Sequence of chain 1.D:
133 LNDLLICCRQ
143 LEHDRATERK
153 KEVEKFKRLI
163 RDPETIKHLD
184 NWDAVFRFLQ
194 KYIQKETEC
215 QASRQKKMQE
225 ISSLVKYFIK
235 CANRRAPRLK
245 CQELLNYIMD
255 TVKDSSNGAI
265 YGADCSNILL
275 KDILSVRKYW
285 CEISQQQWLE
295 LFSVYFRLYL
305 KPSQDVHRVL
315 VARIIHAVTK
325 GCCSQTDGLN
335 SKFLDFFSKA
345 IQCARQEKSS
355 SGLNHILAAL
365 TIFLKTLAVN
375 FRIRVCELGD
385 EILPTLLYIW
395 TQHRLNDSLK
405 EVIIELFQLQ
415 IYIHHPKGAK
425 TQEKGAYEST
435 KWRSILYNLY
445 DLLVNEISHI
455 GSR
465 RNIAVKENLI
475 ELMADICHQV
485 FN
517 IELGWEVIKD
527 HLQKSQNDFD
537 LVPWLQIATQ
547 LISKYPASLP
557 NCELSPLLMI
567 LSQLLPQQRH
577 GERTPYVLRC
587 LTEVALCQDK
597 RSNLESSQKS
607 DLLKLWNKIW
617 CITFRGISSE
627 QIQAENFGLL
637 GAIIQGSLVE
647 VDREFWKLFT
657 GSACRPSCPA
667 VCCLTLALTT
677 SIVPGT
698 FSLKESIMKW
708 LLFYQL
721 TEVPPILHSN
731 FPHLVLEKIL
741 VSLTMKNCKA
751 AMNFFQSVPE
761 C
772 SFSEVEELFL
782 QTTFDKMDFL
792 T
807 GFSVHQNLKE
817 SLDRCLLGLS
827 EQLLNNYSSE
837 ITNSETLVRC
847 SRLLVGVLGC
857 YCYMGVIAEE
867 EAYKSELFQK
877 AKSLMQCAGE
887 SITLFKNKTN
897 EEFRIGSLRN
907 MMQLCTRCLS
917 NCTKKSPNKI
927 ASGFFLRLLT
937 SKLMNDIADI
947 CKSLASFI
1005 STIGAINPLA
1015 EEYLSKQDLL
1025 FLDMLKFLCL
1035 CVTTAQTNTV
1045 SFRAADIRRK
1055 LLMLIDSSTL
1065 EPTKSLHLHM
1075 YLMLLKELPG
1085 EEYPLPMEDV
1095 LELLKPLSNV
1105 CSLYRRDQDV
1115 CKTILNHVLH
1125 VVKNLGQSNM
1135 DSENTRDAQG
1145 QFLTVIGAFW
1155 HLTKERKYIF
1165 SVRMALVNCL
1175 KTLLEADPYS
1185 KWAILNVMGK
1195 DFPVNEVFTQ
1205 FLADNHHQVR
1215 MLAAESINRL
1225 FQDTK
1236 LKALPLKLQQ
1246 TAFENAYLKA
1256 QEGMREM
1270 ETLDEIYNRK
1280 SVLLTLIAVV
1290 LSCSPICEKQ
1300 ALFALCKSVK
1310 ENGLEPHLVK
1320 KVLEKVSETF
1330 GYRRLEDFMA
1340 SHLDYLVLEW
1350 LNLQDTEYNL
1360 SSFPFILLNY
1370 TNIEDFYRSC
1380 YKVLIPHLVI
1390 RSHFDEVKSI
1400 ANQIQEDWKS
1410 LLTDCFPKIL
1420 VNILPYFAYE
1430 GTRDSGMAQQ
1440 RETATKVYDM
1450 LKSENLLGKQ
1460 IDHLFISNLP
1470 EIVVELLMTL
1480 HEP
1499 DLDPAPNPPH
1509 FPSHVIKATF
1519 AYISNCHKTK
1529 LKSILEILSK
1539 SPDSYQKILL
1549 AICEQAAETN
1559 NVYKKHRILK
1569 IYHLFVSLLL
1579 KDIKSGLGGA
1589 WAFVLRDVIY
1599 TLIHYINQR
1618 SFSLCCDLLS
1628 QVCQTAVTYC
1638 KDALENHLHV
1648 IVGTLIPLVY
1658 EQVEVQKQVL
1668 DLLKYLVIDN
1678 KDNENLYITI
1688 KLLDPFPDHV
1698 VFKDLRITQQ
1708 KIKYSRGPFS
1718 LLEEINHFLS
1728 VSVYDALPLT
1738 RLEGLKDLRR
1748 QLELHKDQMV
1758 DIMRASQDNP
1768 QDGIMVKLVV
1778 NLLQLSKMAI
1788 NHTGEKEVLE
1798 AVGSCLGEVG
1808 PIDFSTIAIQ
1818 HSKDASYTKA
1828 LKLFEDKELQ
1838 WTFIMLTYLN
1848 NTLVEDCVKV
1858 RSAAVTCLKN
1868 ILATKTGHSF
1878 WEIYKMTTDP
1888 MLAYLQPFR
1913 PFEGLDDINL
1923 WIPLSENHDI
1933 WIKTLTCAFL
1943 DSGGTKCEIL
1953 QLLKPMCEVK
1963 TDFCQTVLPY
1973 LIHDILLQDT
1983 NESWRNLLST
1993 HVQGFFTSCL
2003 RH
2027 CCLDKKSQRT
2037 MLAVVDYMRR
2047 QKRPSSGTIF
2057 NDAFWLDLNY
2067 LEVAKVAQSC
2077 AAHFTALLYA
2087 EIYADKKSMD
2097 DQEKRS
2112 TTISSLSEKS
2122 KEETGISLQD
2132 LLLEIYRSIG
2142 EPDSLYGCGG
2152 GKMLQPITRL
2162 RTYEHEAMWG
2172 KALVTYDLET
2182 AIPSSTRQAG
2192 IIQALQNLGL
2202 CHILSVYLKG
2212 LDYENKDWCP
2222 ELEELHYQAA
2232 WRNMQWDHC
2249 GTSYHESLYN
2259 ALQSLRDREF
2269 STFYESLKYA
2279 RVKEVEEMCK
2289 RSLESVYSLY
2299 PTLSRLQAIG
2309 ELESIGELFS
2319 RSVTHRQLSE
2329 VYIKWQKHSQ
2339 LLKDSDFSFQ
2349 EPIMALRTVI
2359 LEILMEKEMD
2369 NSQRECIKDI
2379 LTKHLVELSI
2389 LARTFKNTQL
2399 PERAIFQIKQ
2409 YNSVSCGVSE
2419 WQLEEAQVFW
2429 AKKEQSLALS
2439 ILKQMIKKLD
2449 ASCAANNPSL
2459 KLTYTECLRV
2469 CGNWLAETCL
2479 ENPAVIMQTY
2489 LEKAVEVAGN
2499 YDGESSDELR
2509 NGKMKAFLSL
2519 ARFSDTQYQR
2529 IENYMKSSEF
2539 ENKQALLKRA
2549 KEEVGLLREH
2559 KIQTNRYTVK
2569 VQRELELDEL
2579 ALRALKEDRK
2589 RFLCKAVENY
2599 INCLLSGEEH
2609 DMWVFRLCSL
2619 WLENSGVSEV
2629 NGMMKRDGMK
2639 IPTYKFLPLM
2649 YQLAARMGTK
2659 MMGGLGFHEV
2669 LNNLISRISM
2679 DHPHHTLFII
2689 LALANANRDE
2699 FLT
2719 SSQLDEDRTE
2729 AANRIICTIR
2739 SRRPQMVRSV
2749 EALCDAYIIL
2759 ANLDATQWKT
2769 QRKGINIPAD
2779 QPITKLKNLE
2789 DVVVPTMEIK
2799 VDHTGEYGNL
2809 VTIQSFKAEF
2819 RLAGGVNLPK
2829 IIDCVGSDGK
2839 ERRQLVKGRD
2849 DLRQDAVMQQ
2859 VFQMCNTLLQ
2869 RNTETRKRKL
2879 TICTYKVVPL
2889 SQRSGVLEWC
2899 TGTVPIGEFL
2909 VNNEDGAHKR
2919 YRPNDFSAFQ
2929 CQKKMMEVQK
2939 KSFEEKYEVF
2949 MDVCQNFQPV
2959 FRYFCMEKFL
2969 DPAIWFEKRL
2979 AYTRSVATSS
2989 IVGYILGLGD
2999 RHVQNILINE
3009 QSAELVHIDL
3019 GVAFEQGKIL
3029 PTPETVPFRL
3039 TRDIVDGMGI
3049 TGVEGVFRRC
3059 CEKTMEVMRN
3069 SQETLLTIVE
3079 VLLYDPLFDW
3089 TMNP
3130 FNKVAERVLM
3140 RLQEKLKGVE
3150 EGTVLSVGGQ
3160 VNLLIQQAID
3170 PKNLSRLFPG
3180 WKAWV

Binding-site contacts:
Ligand atom PG contacts residue SER5 of chain 1.C at 3.5 Å.
Ligand atom C2 contacts residue TRP2897 of chain 1.D at 3.5 Å (hydrophobic).
Ligand atom C5 contacts residue ILE3016 of chain 1.D at 3.6 Å (hydrophobic).
Ligand atom O1A contacts residue ASP3017 of chain 1.D at 2.8 Å (salt-bridge).
Ligand atom N6 contacts residue ILE3016 of chain 1.D at 3.6 Å.
Ligand atom O1G contacts residue ASP3017 of chain 1.D at 3.2 Å (salt-bridge).
Ligand atom N3 contacts residue ILE3016 of chain 1.D at 3.8 Å.
Ligand atom O2' contacts residue GLN3002 of chain 1.D at 3.7 Å.
Ligand atom N7 contacts residue ILE3016 of chain 1.D at 3.8 Å.
Ligand atom O3A contacts residue LYS2845 of chain 1.D at 3.5 Å (salt-bridge).
Ligand atom O4' contacts residue ALA2821 of chain 1.D at 3.6 Å.
Ligand atom C8 contacts residue LEU2843 of chain 1.D at 3.8 Å (hydrophobic).
Ligand atom C6 contacts residue ILE3016 of chain 1.D at 3.5 Å (hydrophobic).
Ligand atom C4' contacts residue ALA2821 of chain 1.D at 3.5 Å (hydrophobic).
Ligand atom C4 contacts residue ILE3016 of chain 1.D at 3.4 Å (hydrophobic).
Ligand atom N1 contacts residue CYS2898 of chain 1.D at 3.4 Å (h-bond).
Ligand atom O2B contacts residue GLY2823 of chain 1.D at 3.7 Å.
Ligand atom N6 contacts residue CYS2898 of chain 1.D at 3.8 Å.
Ligand atom PA contacts residue ASP3017 of chain 1.D at 3.5 Å.
Ligand atom O2' contacts residue ILE3016 of chain 1.D at 3.4 Å.
Ligand atom O3G contacts residue SER5 of chain 1.C at 3.6 Å (h-bond).
Ligand atom PG contacts residue MG1 of chain 1.I at 3.1 Å.
Ligand atom N3 contacts residue TRP2897 of chain 1.D at 3.2 Å.
Ligand atom O1G contacts residue MG1 of chain 1.I at 3.1 Å.
Ligand atom N9 contacts residue ILE3016 of chain 1.D at 3.7 Å.
Ligand atom O1A contacts residue MG1 of chain 1.I at 2.1 Å.
Ligand atom O2G contacts residue SER5 of chain 1.C at 2.5 Å (h-bond).
Ligand atom N7 contacts residue LEU2843 of chain 1.D at 3.7 Å.
Ligand atom O3' contacts residue ALA2821 of chain 1.D at 3.8 Å.
Ligand atom C2 contacts residue LEU3005 of chain 1.D at 3.7 Å (hydrophobic).
Ligand atom O2A contacts residue LYS2845 of chain 1.D at 2.4 Å (salt-bridge).
Ligand atom O2B contacts residue GLY2822 of chain 1.D at 3.2 Å (h-bond).
Ligand atom PA contacts residue MG1 of chain 1.I at 3.5 Å.
Ligand atom C4 contacts residue TRP2897 of chain 1.D at 3.8 Å (hydrophobic).
Ligand atom O2A contacts residue ASP3017 of chain 1.D at 3.4 Å (salt-bridge).
Ligand atom C2' contacts residue ILE3016 of chain 1.D at 3.8 Å (hydrophobic).
Ligand atom PA contacts residue LYS2845 of chain 1.D at 3.5 Å.
Ligand atom N3B contacts residue MG1 of chain 1.I at 2.6 Å.
Ligand atom N6 contacts residue LEU2895 of chain 1.D at 3.4 Å.
Ligand atom O2G contacts residue MG1 of chain 1.I at 3.2 Å.

Sequence of chain 1.C:
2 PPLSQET

The small molecule below binds the protein below.
Small molecule (SMILES): Nc1ncnc2c1ncn2[C@@H]1O[C@H](CO[P](=O)(O)O[P](=O)(O)NP(=O)(O)O)[C@@H](O)[C@H]1O